Binding-site contacts:
Ligand atom P4 contacts residue TYR995 of chain 1.A at 4.3 Å.
Ligand atom O42 contacts residue TYR995 of chain 1.A at 2.8 Å (h-bond).
Ligand atom O1A contacts residue GLY774 of chain 1.A at 3.5 Å.
Ligand atom C6 contacts residue SER773 of chain 1.A at 4.3 Å.
Ligand atom O41 contacts residue LYS994 of chain 1.A at 3.3 Å (salt-bridge).
Ligand atom C4 contacts residue LYS994 of chain 1.A at 4.1 Å.
Ligand atom C8B contacts residue PHE990 of chain 1.A at 3.7 Å (hydrophobic).
Ligand atom O2C contacts residue TRP876 of chain 1.A at 3.5 Å.
Ligand atom O13 contacts residue GLY774 of chain 1.A at 4.3 Å.
Ligand atom C5B contacts residue ILE989 of chain 1.A at 3.7 Å (hydrophobic).
Ligand atom O6 contacts residue SER773 of chain 1.A at 3.8 Å.
Ligand atom P5 contacts residue LYS994 of chain 1.A at 3.8 Å.
Ligand atom C5B contacts residue PHE990 of chain 1.A at 4.0 Å (hydrophobic).
Ligand atom C3B contacts residue TRP876 of chain 1.A at 3.7 Å (hydrophobic).
Ligand atom C2A contacts residue LEU775 of chain 1.A at 4.1 Å (hydrophobic).
Ligand atom C3B contacts residue PHE875 of chain 1.A at 4.2 Å (hydrophobic).
Ligand atom O51 contacts residue LYS994 of chain 1.A at 3.8 Å.
Ligand atom O1A contacts residue SER773 of chain 1.A at 3.7 Å.
Ligand atom P1 contacts residue SER773 of chain 1.A at 3.6 Å.
Ligand atom O1 contacts residue SER773 of chain 1.A at 3.2 Å (h-bond).
Ligand atom O42 contacts residue LYS994 of chain 1.A at 3.5 Å (salt-bridge).
Ligand atom C6B contacts residue PHE990 of chain 1.A at 3.6 Å (hydrophobic).
Ligand atom O3C contacts residue ASN993 of chain 1.A at 3.0 Å (h-bond).
Ligand atom C4B contacts residue PHE990 of chain 1.A at 4.2 Å (hydrophobic).
Ligand atom C1A contacts residue LEU775 of chain 1.A at 4.2 Å (hydrophobic).
Ligand atom O11 contacts residue GLY774 of chain 1.A at 3.6 Å (h-bond).
Ligand atom C4B contacts residue ILE989 of chain 1.A at 3.4 Å (hydrophobic).
Ligand atom C1B contacts residue ASN993 of chain 1.A at 3.8 Å.
Ligand atom C8B contacts residue THR879 of chain 1.A at 4.0 Å.
Ligand atom C3C contacts residue ASN993 of chain 1.A at 4.0 Å.
Ligand atom O11 contacts residue SER773 of chain 1.A at 2.8 Å (h-bond).
Ligand atom C7B contacts residue PHE990 of chain 1.A at 4.0 Å (hydrophobic).
Ligand atom P4 contacts residue LYS994 of chain 1.A at 3.4 Å.
Ligand atom C3A contacts residue TRP876 of chain 1.A at 4.1 Å (hydrophobic).
Ligand atom O1A contacts residue LEU775 of chain 1.A at 3.3 Å.
Ligand atom C1 contacts residue SER773 of chain 1.A at 4.3 Å.
Ligand atom O13 contacts residue SER773 of chain 1.A at 3.5 Å (h-bond).
Ligand atom O53 contacts residue LYS994 of chain 1.A at 2.9 Å (salt-bridge).
Ligand atom C2B contacts residue ASN993 of chain 1.A at 3.9 Å.
Ligand atom O4 contacts residue LYS994 of chain 1.A at 2.9 Å (salt-bridge).

The small molecule below binds the protein below.
Small molecule (SMILES): CCCCCCCC(=O)OC[C@H](COP(=O)(O)O[C@@H]1[C@H](O)[C@H](O)[C@@H](OP(=O)(O)O)[C@H](OP(=O)(O)O)[C@H]1O)OC(=O)CCCCCCC

Sequence of chain 1.A:
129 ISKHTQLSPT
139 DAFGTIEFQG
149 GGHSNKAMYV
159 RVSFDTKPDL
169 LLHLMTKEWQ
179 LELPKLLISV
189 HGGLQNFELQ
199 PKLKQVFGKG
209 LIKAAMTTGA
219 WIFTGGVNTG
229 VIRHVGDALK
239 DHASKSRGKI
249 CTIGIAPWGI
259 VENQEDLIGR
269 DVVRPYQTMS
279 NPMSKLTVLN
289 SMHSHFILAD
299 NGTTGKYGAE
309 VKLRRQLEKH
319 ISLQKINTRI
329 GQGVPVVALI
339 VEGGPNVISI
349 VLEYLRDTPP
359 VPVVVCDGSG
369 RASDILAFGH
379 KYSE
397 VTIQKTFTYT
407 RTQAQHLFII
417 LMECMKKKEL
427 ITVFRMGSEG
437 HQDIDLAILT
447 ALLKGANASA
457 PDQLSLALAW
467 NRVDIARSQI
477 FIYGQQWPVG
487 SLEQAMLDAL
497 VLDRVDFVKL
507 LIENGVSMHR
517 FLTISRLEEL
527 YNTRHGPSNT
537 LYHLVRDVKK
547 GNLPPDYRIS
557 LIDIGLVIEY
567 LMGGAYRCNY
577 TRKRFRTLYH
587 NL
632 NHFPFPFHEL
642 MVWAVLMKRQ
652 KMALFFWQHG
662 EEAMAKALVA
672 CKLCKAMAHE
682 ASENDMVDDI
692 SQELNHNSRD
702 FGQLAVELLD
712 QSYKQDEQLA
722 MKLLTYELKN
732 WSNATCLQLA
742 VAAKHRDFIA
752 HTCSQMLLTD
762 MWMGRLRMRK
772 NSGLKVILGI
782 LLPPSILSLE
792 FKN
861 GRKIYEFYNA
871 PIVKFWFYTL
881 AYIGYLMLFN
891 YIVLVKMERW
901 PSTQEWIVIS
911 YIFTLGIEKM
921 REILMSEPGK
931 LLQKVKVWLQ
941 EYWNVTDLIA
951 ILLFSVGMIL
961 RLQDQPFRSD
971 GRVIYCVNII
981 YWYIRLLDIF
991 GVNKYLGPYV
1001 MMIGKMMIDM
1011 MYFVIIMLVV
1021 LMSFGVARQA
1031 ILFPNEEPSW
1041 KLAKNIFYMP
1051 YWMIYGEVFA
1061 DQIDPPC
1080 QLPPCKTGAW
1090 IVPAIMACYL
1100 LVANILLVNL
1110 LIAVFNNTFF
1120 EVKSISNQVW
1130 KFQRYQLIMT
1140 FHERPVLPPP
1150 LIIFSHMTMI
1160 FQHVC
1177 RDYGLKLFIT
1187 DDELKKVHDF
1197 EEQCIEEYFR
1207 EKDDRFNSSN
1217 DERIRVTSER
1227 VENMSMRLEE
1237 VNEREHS